A protein and the small-molecule ligand that binds it are described below.
Small molecule (SMILES): CC[C@H](C)[C@H](NC(=O)[C@H](CCCN=C(N)N)NC(=O)[C@H](CCCN=C(N)N)NC(=O)[C@H](CC(C)C)NC(=O)[C@@H](CS)NC(=O)[C@H](C)NC(=O)[C@H](C)NC(C)=O)C(=O)NCC(=O)N[C@@H](CC(=O)O)C(=O)N[C@@H](CS)C(=O)N[C@H](C(=O)N[C@@H](CC(N)=O)C(=O)N[C@@H](CC(C)C)C(=O)N[C@@H](CCCN=C(N)N)C(=O)N[C@@H](CCC(N)=O)C(=O)N[C@@H](CCCCN)C(=O)N[C@@H](CC(C)C)C(=O)N[C@@H](CC(C)C)C(=O)N[C@@H](CC(N)=O)C(N)=O)C(C)C

Sequence of chain 1.A:
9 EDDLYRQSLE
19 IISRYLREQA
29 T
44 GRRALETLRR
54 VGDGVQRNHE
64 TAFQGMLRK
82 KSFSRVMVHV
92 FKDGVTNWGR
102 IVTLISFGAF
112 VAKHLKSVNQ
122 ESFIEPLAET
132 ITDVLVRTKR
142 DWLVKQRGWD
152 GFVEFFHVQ

Binding-site contacts:
Ligand atom CG contacts residue ARG101 of chain 1.A at 3.5 Å.
Ligand atom NE contacts residue VAL91 of chain 1.A at 2.8 Å (h-bond).
Ligand atom CB contacts residue 4BP1 of chain 1.C at 2.9 Å.
Ligand atom CG contacts residue PHE156 of chain 1.A at 3.6 Å (hydrophobic).
Ligand atom CG contacts residue PHE156 of chain 1.A at 3.3 Å (hydrophobic).
Ligand atom O contacts residue VAL159 of chain 1.A at 3.4 Å.
Ligand atom OD1 contacts residue PHE156 of chain 1.A at 3.3 Å.
Ligand atom CA contacts residue GLY100 of chain 1.A at 3.5 Å.
Ligand atom OD1 contacts residue ASN98 of chain 1.A at 3.5 Å.
Ligand atom OD2 contacts residue ARG101 of chain 1.A at 2.9 Å (salt-bridge).
Ligand atom OD1 contacts residue VAL159 of chain 1.A at 3.6 Å.
Ligand atom CG1 contacts residue HIS62 of chain 1.A at 3.6 Å.
Ligand atom ND2 contacts residue PHE156 of chain 1.A at 3.0 Å (h-bond).
Ligand atom O contacts residue GLY100 of chain 1.A at 3.4 Å.
Ligand atom CB contacts residue 4BP1 of chain 1.C at 2.9 Å.
Ligand atom OE1 contacts residue PHE157 of chain 1.A at 3.4 Å.
Ligand atom OD1 contacts residue TRP99 of chain 1.A at 3.6 Å.
Ligand atom CG contacts residue ARG101 of chain 1.A at 3.5 Å.
Ligand atom CA contacts residue THR104 of chain 1.A at 3.3 Å.
Ligand atom OD1 contacts residue ARG101 of chain 1.A at 2.7 Å (salt-bridge).
Ligand atom CD contacts residue ASP94 of chain 1.A at 3.6 Å.
Ligand atom CG2 contacts residue HIS62 of chain 1.A at 3.6 Å.
Ligand atom CD contacts residue VAL91 of chain 1.A at 3.6 Å (hydrophobic).
Ligand atom ND2 contacts residue ASN98 of chain 1.A at 3.6 Å.
Ligand atom NE2 contacts residue PHE156 of chain 1.A at 3.3 Å (h-bond).
Ligand atom O contacts residue VAL91 of chain 1.A at 3.6 Å.
Ligand atom OD1 contacts residue GLY100 of chain 1.A at 3.2 Å (h-bond).
Ligand atom CD contacts residue PHE157 of chain 1.A at 3.6 Å (hydrophobic).
Ligand atom CG2 contacts residue THR104 of chain 1.A at 3.6 Å.
Ligand atom CD2 contacts residue MET69 of chain 1.A at 3.5 Å (hydrophobic).
Ligand atom SG contacts residue 4BP1 of chain 1.C at 1.8 Å.
Ligand atom OD1 contacts residue ASN98 of chain 1.A at 2.9 Å (h-bond).
Ligand atom CG contacts residue ASN98 of chain 1.A at 3.4 Å.
Ligand atom CZ contacts residue HIS90 of chain 1.A at 3.6 Å.
Ligand atom SG contacts residue 4BP1 of chain 1.C at 1.9 Å.
Ligand atom CG1 contacts residue 4BP1 of chain 1.C at 3.6 Å.
Ligand atom NH2 contacts residue HIS90 of chain 1.A at 2.6 Å (h-bond).
Ligand atom NE2 contacts residue VAL159 of chain 1.A at 2.9 Å (h-bond).
Ligand atom CD contacts residue PHE156 of chain 1.A at 3.6 Å (hydrophobic).
Ligand atom CD1 contacts residue LEU105 of chain 1.A at 3.5 Å (hydrophobic).